This protein binds this small molecule.
Small molecule (SMILES): O=C(Nc1ccc2nn(CC(=O)N3CCN(C(=O)c4ccccc4)CC3)cc2c1)c1cccc([N+](=O)[O-])c1

Sequence of chain 1.B:
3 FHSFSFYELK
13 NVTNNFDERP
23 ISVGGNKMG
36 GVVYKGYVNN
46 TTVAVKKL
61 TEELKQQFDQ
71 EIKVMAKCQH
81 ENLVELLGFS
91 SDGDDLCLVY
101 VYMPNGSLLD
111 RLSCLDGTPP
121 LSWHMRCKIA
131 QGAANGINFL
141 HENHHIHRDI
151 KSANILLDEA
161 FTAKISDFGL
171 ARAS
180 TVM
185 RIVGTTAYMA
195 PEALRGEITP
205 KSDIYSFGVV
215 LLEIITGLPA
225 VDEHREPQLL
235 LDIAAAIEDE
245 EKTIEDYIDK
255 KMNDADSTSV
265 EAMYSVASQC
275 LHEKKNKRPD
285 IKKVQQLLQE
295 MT

Binding-site contacts:
Ligand atom C14 contacts residue ASP116 of chain 1.B at 3.5 Å.
Ligand atom C31 contacts residue LEU156 of chain 1.B at 3.3 Å (hydrophobic).
Ligand atom O28 contacts residue ARG111 of chain 1.B at 3.1 Å (salt-bridge).
Ligand atom C19 contacts residue GLY106 of chain 1.B at 3.7 Å.
Ligand atom C35 contacts residue LEU156 of chain 1.B at 3.6 Å (hydrophobic).
Ligand atom C24 contacts residue MET30 of chain 1.B at 3.6 Å (hydrophobic).
Ligand atom C34 contacts residue VAL101 of chain 1.B at 3.6 Å (hydrophobic).
Ligand atom C27 contacts residue GLY106 of chain 1.B at 3.7 Å.
Ligand atom O28 contacts residue GLY106 of chain 1.B at 3.4 Å (h-bond).
Ligand atom C5 contacts residue THR118 of chain 1.B at 3.6 Å.
Ligand atom O38 contacts residue LYS51 of chain 1.B at 2.7 Å (salt-bridge).
Ligand atom C34 contacts residue VAL84 of chain 1.B at 3.4 Å (hydrophobic).
Ligand atom C27 contacts residue MET103 of chain 1.B at 2.9 Å (hydrophobic).
Ligand atom C16 contacts residue TYR102 of chain 1.B at 3.7 Å (hydrophobic).
Ligand atom O29 contacts residue MET103 of chain 1.B at 2.9 Å (h-bond).
Ligand atom C35 contacts residue VAL101 of chain 1.B at 3.4 Å (hydrophobic).
Ligand atom O29 contacts residue ALA49 of chain 1.B at 3.4 Å.
Ligand atom C30 contacts residue LEU156 of chain 1.B at 3.4 Å (hydrophobic).
Ligand atom C13 contacts residue ASP116 of chain 1.B at 3.5 Å.
Ligand atom C33 contacts residue TYR100 of chain 1.B at 3.2 Å (hydrophobic).
Ligand atom O37 contacts residue LYS51 of chain 1.B at 3.1 Å (salt-bridge).
Ligand atom C20 contacts residue GLY106 of chain 1.B at 3.6 Å.
Ligand atom N18 contacts residue MET30 of chain 1.B at 3.5 Å.
Ligand atom C35 contacts residue ALA49 of chain 1.B at 3.6 Å (hydrophobic).
Ligand atom O28 contacts residue PRO104 of chain 1.B at 3.6 Å.
Ligand atom O28 contacts residue ASN105 of chain 1.B at 3.4 Å.
Ligand atom C34 contacts residue TYR100 of chain 1.B at 3.2 Å (hydrophobic).
Ligand atom C20 contacts residue MET103 of chain 1.B at 3.2 Å (hydrophobic).
Ligand atom N36 contacts residue LYS51 of chain 1.B at 3.2 Å (salt-bridge).
Ligand atom C6 contacts residue ARG111 of chain 1.B at 3.6 Å.
Ligand atom C19 contacts residue MET30 of chain 1.B at 3.5 Å (hydrophobic).
Ligand atom O37 contacts residue SER166 of chain 1.B at 3.6 Å.
Ligand atom C31 contacts residue ALA49 of chain 1.B at 3.4 Å (hydrophobic).
Ligand atom C35 contacts residue MET103 of chain 1.B at 3.5 Å (hydrophobic).
Ligand atom O38 contacts residue VAL38 of chain 1.B at 3.6 Å.
Ligand atom C20 contacts residue MET30 of chain 1.B at 3.7 Å (hydrophobic).
Ligand atom C26 contacts residue ALA49 of chain 1.B at 3.5 Å (hydrophobic).
Ligand atom C33 contacts residue VAL84 of chain 1.B at 3.6 Å (hydrophobic).
Ligand atom C27 contacts residue TYR102 of chain 1.B at 3.7 Å (hydrophobic).
Ligand atom C21 contacts residue MET103 of chain 1.B at 3.2 Å (hydrophobic).